Sequence of chain 3.B:
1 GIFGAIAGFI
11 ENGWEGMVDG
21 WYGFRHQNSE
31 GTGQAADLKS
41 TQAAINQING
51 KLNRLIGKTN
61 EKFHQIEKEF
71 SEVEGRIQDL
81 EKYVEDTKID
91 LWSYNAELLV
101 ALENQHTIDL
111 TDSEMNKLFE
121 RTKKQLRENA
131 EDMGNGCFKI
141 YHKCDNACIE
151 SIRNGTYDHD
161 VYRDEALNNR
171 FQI

The protein below binds the small molecule below.
Small molecule (SMILES): CC(=O)N[C@@H]1[C@@H](O)[C@H](O)[C@@H](CO)O[C@H]1O

Binding-site contacts:
Ligand atom C3 contacts residue ASN154 of chain 3.B at 3.8 Å.
Ligand atom C8 contacts residue ASN154 of chain 3.B at 4.5 Å.
Ligand atom C5 contacts residue ALA147 of chain 3.B at 4.5 Å (hydrophobic).
Ligand atom O6 contacts residue GLU150 of chain 3.B at 3.6 Å.
Ligand atom O7 contacts residue ASN154 of chain 3.B at 3.2 Å (h-bond).
Ligand atom O5 contacts residue ASN154 of chain 3.B at 2.4 Å (h-bond).
Ligand atom C1 contacts residue SER151 of chain 3.B at 4.5 Å.
Ligand atom O5 contacts residue THR156 of chain 3.B at 4.1 Å.
Ligand atom C5 contacts residue THR156 of chain 3.B at 4.4 Å.
Ligand atom C2 contacts residue THR156 of chain 3.B at 4.5 Å.
Ligand atom C7 contacts residue THR156 of chain 3.B at 4.4 Å.
Ligand atom C6 contacts residue SER151 of chain 3.B at 4.3 Å.
Ligand atom C5 contacts residue ASN154 of chain 3.B at 3.7 Å.
Ligand atom C7 contacts residue ASN154 of chain 3.B at 3.3 Å.
Ligand atom C6 contacts residue GLU150 of chain 3.B at 4.0 Å.
Ligand atom O5 contacts residue GLU150 of chain 3.B at 3.5 Å.
Ligand atom O5 contacts residue SER151 of chain 3.B at 4.0 Å.
Ligand atom C4 contacts residue ASN154 of chain 3.B at 4.2 Å.
Ligand atom C5 contacts residue GLU150 of chain 3.B at 4.4 Å.
Ligand atom C1 contacts residue ASN154 of chain 3.B at 1.4 Å.
Ligand atom O6 contacts residue ALA147 of chain 3.B at 4.2 Å.
Ligand atom C1 contacts residue THR156 of chain 3.B at 3.5 Å.
Ligand atom C1 contacts residue GLU150 of chain 3.B at 4.3 Å.
Ligand atom C2 contacts residue ASN154 of chain 3.B at 2.4 Å.
Ligand atom C8 contacts residue THR156 of chain 3.B at 4.1 Å.
Ligand atom N2 contacts residue THR156 of chain 3.B at 4.0 Å.
Ligand atom C6 contacts residue ALA147 of chain 3.B at 3.4 Å (hydrophobic).
Ligand atom N2 contacts residue ASN154 of chain 3.B at 2.9 Å (h-bond).